Sequence of chain 1.B:
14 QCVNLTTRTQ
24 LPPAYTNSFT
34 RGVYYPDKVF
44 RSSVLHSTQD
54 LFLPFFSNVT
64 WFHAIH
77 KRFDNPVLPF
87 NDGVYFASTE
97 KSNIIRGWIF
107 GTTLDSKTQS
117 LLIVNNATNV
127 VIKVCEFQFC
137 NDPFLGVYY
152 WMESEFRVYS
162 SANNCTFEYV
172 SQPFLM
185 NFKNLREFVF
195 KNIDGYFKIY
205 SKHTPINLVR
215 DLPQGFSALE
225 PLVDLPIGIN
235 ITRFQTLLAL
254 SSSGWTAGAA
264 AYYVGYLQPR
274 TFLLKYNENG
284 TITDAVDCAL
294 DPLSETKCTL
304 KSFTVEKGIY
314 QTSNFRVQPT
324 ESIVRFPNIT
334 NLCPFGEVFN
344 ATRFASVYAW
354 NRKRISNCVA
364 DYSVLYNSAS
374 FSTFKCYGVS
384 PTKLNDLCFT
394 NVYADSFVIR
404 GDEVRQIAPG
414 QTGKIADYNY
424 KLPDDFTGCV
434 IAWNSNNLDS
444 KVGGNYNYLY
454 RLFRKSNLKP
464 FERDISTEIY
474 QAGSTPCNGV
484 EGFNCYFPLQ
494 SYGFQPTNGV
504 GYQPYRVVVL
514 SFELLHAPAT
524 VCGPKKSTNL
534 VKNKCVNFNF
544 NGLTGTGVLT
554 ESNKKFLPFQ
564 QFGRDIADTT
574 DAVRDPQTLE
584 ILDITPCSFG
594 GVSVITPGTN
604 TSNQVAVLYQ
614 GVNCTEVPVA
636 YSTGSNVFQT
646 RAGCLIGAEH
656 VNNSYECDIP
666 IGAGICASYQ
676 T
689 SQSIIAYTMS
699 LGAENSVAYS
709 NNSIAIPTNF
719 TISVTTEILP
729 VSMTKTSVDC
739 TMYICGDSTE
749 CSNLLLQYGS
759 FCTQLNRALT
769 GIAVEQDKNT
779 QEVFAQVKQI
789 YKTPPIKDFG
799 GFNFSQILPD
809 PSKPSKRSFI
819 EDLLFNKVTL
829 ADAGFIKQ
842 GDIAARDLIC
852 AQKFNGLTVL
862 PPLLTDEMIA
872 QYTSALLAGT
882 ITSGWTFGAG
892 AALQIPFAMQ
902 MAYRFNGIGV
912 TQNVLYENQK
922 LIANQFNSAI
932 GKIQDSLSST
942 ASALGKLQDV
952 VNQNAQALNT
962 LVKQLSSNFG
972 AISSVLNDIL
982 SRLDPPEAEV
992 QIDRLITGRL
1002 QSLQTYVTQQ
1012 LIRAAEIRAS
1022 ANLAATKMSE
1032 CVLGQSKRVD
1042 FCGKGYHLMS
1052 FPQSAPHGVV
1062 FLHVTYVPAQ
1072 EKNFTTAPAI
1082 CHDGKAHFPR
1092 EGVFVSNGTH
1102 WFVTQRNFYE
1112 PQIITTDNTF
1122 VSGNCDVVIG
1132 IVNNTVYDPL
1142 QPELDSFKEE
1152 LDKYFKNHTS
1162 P

A protein and the small-molecule ligand that binds it are described below.
Small molecule (SMILES): CC(=O)N[C@@H]1[C@@H](O)[C@H](O)[C@@H](CO)O[C@H]1O

Binding-site contacts:
Ligand atom C7 contacts residue ASN1158 of chain 1.B at 3.6 Å.
Ligand atom C5 contacts residue ASN1158 of chain 1.B at 3.7 Å.
Ligand atom C4 contacts residue ASN1158 of chain 1.B at 4.2 Å.
Ligand atom O7 contacts residue ASN1158 of chain 1.B at 3.9 Å.
Ligand atom N2 contacts residue ASN1158 of chain 1.B at 2.9 Å (h-bond).
Ligand atom C2 contacts residue ASN1158 of chain 1.B at 2.5 Å.
Ligand atom C3 contacts residue ASN1158 of chain 1.B at 3.8 Å.
Ligand atom O5 contacts residue ASN1158 of chain 1.B at 2.4 Å (h-bond).
Ligand atom C1 contacts residue ASN1158 of chain 1.B at 1.4 Å.